Binding-site contacts:
Ligand atom C2 contacts residue ASN19 of chain 1.A at 2.5 Å.
Ligand atom O6 contacts residue GLN132 of chain 1.A at 4.2 Å.
Ligand atom C1 contacts residue GLU133 of chain 1.A at 4.3 Å.
Ligand atom C6 contacts residue VAL22 of chain 1.A at 4.2 Å (hydrophobic).
Ligand atom O5 contacts residue ASN19 of chain 1.A at 2.4 Å (h-bond).
Ligand atom C3 contacts residue ASN19 of chain 1.A at 3.8 Å.
Ligand atom C5 contacts residue VAL22 of chain 1.A at 4.5 Å (hydrophobic).
Ligand atom C4 contacts residue ASN19 of chain 1.A at 4.2 Å.
Ligand atom N2 contacts residue ASN19 of chain 1.A at 2.9 Å (h-bond).
Ligand atom O5 contacts residue GLU133 of chain 1.A at 4.2 Å.
Ligand atom C1 contacts residue VAL22 of chain 1.A at 4.4 Å (hydrophobic).
Ligand atom C1 contacts residue ASN19 of chain 1.A at 1.4 Å.
Ligand atom O5 contacts residue VAL22 of chain 1.A at 3.6 Å.
Ligand atom O7 contacts residue ASN19 of chain 1.A at 3.9 Å.
Ligand atom O6 contacts residue VAL22 of chain 1.A at 4.3 Å.
Ligand atom C7 contacts residue ASN19 of chain 1.A at 3.6 Å.
Ligand atom O6 contacts residue LEU129 of chain 1.A at 4.2 Å.
Ligand atom C5 contacts residue ASN19 of chain 1.A at 3.6 Å.

A small-molecule ligand and the protein it binds are described below.
Small molecule (SMILES): CC(=O)N[C@@H]1[C@@H](O)[C@H](O)[C@@H](CO)O[C@H]1O

Sequence of chain 1.A:
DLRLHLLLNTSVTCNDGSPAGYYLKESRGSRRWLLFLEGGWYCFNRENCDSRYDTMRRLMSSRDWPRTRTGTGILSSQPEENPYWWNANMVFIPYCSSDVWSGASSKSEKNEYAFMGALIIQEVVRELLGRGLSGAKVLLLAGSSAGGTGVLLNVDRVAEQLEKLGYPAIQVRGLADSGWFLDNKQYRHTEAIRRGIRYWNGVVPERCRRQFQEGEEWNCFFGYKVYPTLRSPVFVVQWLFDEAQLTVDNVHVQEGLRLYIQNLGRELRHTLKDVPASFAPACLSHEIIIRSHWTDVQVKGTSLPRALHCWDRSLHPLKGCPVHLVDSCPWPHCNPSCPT